Binding-site contacts:
Ligand atom N5 contacts residue GLN280 of chain 1.D at 3.1 Å (h-bond).
Ligand atom C33 contacts residue SER231 of chain 1.D at 3.8 Å.
Ligand atom C17 contacts residue PHE283 of chain 1.D at 3.5 Å (hydrophobic).
Ligand atom C33 contacts residue ILE246 of chain 1.D at 3.4 Å (hydrophobic).
Ligand atom O22 contacts residue MET267 of chain 1.D at 3.6 Å.
Ligand atom O22 contacts residue PHE283 of chain 1.D at 3.4 Å.
Ligand atom C35 contacts residue VAL232 of chain 1.D at 3.9 Å (hydrophobic).
Ligand atom C30 contacts residue PHE283 of chain 1.D at 3.8 Å (hydrophobic).
Ligand atom C29 contacts residue GLN280 of chain 1.D at 3.8 Å.
Ligand atom C23 contacts residue SER127 of chain 1.D at 3.1 Å.
Ligand atom C26 contacts residue LEU189 of chain 1.D at 3.7 Å (hydrophobic).
Ligand atom C20 contacts residue GLY279 of chain 1.D at 3.4 Å.
Ligand atom C18 contacts residue GLN280 of chain 1.D at 3.8 Å.
Ligand atom C27 contacts residue GLY279 of chain 1.D at 3.5 Å.
Ligand atom C33 contacts residue VAL232 of chain 1.D at 3.7 Å (hydrophobic).
Ligand atom C35 contacts residue SER231 of chain 1.D at 3.2 Å.
Ligand atom C1 contacts residue PHE283 of chain 1.D at 3.4 Å (hydrophobic).
Ligand atom C18 contacts residue TYR247 of chain 1.D at 3.6 Å (hydrophobic).
Ligand atom C14 contacts residue LEU189 of chain 1.D at 3.9 Å (hydrophobic).
Ligand atom C10 contacts residue MET267 of chain 1.D at 3.4 Å (hydrophobic).
Ligand atom O21 contacts residue LEU189 of chain 1.D at 3.4 Å.
Ligand atom C34 contacts residue ILE246 of chain 1.D at 3.8 Å (hydrophobic).
Ligand atom N3 contacts residue PHE283 of chain 1.D at 3.7 Å.
Ligand atom C8 contacts residue GLN280 of chain 1.D at 3.8 Å.
Ligand atom N19 contacts residue GLY279 of chain 1.D at 3.1 Å (h-bond).
Ligand atom N19 contacts residue MET267 of chain 1.D at 3.8 Å.
Ligand atom C2 contacts residue PHE283 of chain 1.D at 3.5 Å (hydrophobic).
Ligand atom N5 contacts residue PHE283 of chain 1.D at 3.6 Å.
Ligand atom S7 contacts residue PHE283 of chain 1.D at 3.6 Å.
Ligand atom C20 contacts residue MET267 of chain 1.D at 3.7 Å (hydrophobic).
Ligand atom C2 contacts residue MET267 of chain 1.D at 3.8 Å (hydrophobic).
Ligand atom O22 contacts residue GLY279 of chain 1.D at 3.8 Å.
Ligand atom C26 contacts residue PHE193 of chain 1.D at 3.4 Å (hydrophobic).
Ligand atom C18 contacts residue MET267 of chain 1.D at 3.4 Å (hydrophobic).
Ligand atom C35 contacts residue ILE246 of chain 1.D at 3.3 Å (hydrophobic).
Ligand atom C29 contacts residue PHE283 of chain 1.D at 3.9 Å (hydrophobic).
Ligand atom C1 contacts residue PHE250 of chain 1.D at 3.9 Å (hydrophobic).
Ligand atom C2 contacts residue PHE250 of chain 1.D at 3.9 Å (hydrophobic).
Ligand atom C29 contacts residue ILE246 of chain 1.D at 3.9 Å (hydrophobic).
Ligand atom C8 contacts residue PHE283 of chain 1.D at 3.7 Å (hydrophobic).

Sequence of chain 1.D:
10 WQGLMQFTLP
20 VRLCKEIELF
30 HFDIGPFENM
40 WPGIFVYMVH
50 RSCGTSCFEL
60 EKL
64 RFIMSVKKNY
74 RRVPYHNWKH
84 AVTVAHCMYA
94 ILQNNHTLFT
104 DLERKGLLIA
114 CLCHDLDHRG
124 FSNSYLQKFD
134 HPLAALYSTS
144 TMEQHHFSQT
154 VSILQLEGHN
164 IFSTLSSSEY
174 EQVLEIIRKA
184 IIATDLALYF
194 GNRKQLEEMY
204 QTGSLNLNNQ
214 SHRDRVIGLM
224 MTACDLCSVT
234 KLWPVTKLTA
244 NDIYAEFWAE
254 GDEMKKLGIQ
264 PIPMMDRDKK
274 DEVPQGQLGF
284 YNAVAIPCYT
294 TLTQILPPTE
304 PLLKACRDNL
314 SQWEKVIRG

A small-molecule ligand and the protein it binds are described below.
Small molecule (SMILES): Cc1cc(NC(=O)c2cc3c(COc4ccccn4)nn(-c4ccccc4)c3s2)n(C(C)(C)C)n1